A protein and the small-molecule ligand that binds it are described below.
Small molecule (SMILES): O=C(O)CCC(=O)C(=O)O

Binding-site contacts:
Ligand atom C4 contacts residue VAL286 of chain 1.A at 3.8 Å (hydrophobic).
Ligand atom O1 contacts residue FE1 of chain 1.E at 2.0 Å.
Ligand atom O3 contacts residue LEU245 of chain 1.A at 3.5 Å.
Ligand atom O2 contacts residue FE1 of chain 1.E at 3.3 Å.
Ligand atom O5 contacts residue LEU224 of chain 1.A at 3.8 Å.
Ligand atom O2 contacts residue LEU224 of chain 1.A at 3.6 Å.
Ligand atom C4 contacts residue LEU245 of chain 1.A at 3.6 Å (hydrophobic).
Ligand atom C2 contacts residue LEU224 of chain 1.A at 3.9 Å (hydrophobic).
Ligand atom O4 contacts residue TYR212 of chain 1.A at 2.9 Å (h-bond).
Ligand atom C4 contacts residue LEU236 of chain 1.A at 3.7 Å (hydrophobic).
Ligand atom C2 contacts residue FE1 of chain 1.E at 3.4 Å.
Ligand atom C5 contacts residue VAL286 of chain 1.A at 3.8 Å (hydrophobic).
Ligand atom O4 contacts residue VAL286 of chain 1.A at 3.4 Å.
Ligand atom O5 contacts residue FE1 of chain 1.E at 3.2 Å.
Ligand atom C3 contacts residue VAL286 of chain 1.A at 4.0 Å (hydrophobic).
Ligand atom O4 contacts residue SER296 of chain 1.A at 2.9 Å (h-bond).
Ligand atom O1 contacts residue ASP229 of chain 1.A at 3.8 Å.
Ligand atom O4 contacts residue ARG294 of chain 1.A at 2.9 Å (salt-bridge).
Ligand atom C5 contacts residue TYR212 of chain 1.A at 3.9 Å (hydrophobic).
Ligand atom C3 contacts residue ASN210 of chain 1.A at 3.4 Å.
Ligand atom O5 contacts residue HIS284 of chain 1.A at 3.2 Å.
Ligand atom O5 contacts residue HIS227 of chain 1.A at 4.0 Å.
Ligand atom O3 contacts residue SER296 of chain 1.A at 3.1 Å (h-bond).
Ligand atom C1 contacts residue LEU224 of chain 1.A at 4.0 Å (hydrophobic).
Ligand atom O3 contacts residue ARG294 of chain 1.A at 2.9 Å (salt-bridge).
Ligand atom C3 contacts residue TYR212 of chain 1.A at 3.3 Å (hydrophobic).
Ligand atom C1 contacts residue FE1 of chain 1.E at 2.6 Å.
Ligand atom O2 contacts residue JAA1 of chain 1.D at 3.9 Å.
Ligand atom O1 contacts residue HIS284 of chain 1.A at 3.9 Å.
Ligand atom C1 contacts residue ASN210 of chain 1.A at 3.5 Å.
Ligand atom C5 contacts residue ARG294 of chain 1.A at 3.5 Å.
Ligand atom O3 contacts residue PRO238 of chain 1.A at 3.9 Å.
Ligand atom O2 contacts residue ASN210 of chain 1.A at 2.8 Å (h-bond).
Ligand atom C1 contacts residue ALA298 of chain 1.A at 4.0 Å (hydrophobic).
Ligand atom C2 contacts residue ASN210 of chain 1.A at 3.8 Å.
Ligand atom O5 contacts residue VAL286 of chain 1.A at 4.0 Å.
Ligand atom O2 contacts residue ALA298 of chain 1.A at 3.9 Å.
Ligand atom O1 contacts residue ALA298 of chain 1.A at 3.7 Å.
Ligand atom C3 contacts residue LEU236 of chain 1.A at 3.9 Å (hydrophobic).
Ligand atom C5 contacts residue SER296 of chain 1.A at 3.2 Å.

Sequence of chain 1.A:
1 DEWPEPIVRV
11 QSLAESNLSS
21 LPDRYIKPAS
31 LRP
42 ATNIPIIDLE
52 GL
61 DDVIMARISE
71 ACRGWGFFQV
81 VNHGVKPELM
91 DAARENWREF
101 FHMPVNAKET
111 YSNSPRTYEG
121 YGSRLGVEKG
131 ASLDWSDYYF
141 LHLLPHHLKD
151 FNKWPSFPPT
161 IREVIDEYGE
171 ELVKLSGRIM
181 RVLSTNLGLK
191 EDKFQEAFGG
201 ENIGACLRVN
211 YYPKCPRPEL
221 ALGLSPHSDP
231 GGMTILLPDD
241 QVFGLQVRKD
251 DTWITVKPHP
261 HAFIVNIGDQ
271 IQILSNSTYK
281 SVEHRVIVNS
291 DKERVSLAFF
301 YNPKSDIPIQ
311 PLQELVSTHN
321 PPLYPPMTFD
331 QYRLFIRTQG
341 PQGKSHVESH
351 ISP